Sequence of chain 45.A:
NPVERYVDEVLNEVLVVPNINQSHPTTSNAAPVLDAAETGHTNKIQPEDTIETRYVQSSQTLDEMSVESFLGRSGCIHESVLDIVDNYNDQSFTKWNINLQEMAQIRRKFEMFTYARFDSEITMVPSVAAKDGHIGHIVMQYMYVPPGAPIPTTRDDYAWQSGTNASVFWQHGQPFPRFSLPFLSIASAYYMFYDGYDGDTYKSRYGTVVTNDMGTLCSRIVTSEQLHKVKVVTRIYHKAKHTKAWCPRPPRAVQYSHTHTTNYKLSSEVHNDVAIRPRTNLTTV

This protein binds this small molecule.
Small molecule (SMILES): Cc1cc(CCCOc2c(C)cc(-c3noc(C(F)(F)F)n3)cc2C)on1

Binding-site contacts:
Ligand atom CM3 contacts residue ASN212 of chain 45.A at 3.6 Å.
Ligand atom F2 contacts residue TYR142 of chain 45.A at 3.6 Å.
Ligand atom C2A contacts residue TYR144 of chain 45.A at 3.6 Å (hydrophobic).
Ligand atom O1 contacts residue MET214 of chain 45.A at 3.3 Å.
Ligand atom C1B contacts residue ILE98 of chain 45.A at 3.7 Å (hydrophobic).
Ligand atom C1B contacts residue LEU181 of chain 45.A at 3.8 Å (hydrophobic).
Ligand atom C3 contacts residue LEU100 of chain 45.A at 3.6 Å (hydrophobic).
Ligand atom N1A contacts residue TYR144 of chain 45.A at 3.3 Å.
Ligand atom N3A contacts residue LEU217 of chain 45.A at 3.6 Å.
Ligand atom O1 contacts residue LEU100 of chain 45.A at 3.7 Å.
Ligand atom C3A contacts residue TYR144 of chain 45.A at 3.7 Å (hydrophobic).
Ligand atom O1B contacts residue ILE98 of chain 45.A at 3.1 Å.
Ligand atom C3A contacts residue PHE179 of chain 45.A at 3.4 Å (hydrophobic).
Ligand atom C6B contacts residue LEU181 of chain 45.A at 3.5 Å (hydrophobic).
Ligand atom CM6 contacts residue TYR144 of chain 45.A at 3.6 Å (hydrophobic).
Ligand atom CM2 contacts residue ILE122 of chain 45.A at 3.5 Å (hydrophobic).
Ligand atom F3 contacts residue TYR142 of chain 45.A at 2.6 Å.
Ligand atom N1A contacts residue PHE179 of chain 45.A at 3.6 Å.
Ligand atom CM6 contacts residue LEU184 of chain 45.A at 3.4 Å (hydrophobic).
Ligand atom F1 contacts residue MET124 of chain 45.A at 3.5 Å.
Ligand atom C1C contacts residue MET214 of chain 45.A at 3.5 Å (hydrophobic).
Ligand atom F3 contacts residue ALA166 of chain 45.A at 3.2 Å.
Ligand atom C5B contacts residue TYR144 of chain 45.A at 3.7 Å (hydrophobic).
Ligand atom F2 contacts residue VAL168 of chain 45.A at 2.9 Å.
Ligand atom CM4 contacts residue TYR142 of chain 45.A at 3.5 Å (hydrophobic).
Ligand atom C4 contacts residue LEU100 of chain 45.A at 3.7 Å (hydrophobic).
Ligand atom CM6 contacts residue MET214 of chain 45.A at 3.4 Å (hydrophobic).
Ligand atom N3A contacts residue PHE179 of chain 45.A at 3.2 Å.
Ligand atom CM3 contacts residue TYR190 of chain 45.A at 3.7 Å (hydrophobic).
Ligand atom C4B contacts residue LEU181 of chain 45.A at 3.8 Å (hydrophobic).
Ligand atom F2 contacts residue PHE179 of chain 45.A at 3.6 Å.
Ligand atom F1 contacts residue TYR142 of chain 45.A at 3.3 Å.
Ligand atom C4 contacts residue TYR190 of chain 45.A at 3.6 Å (hydrophobic).
Ligand atom F1 contacts residue LEU217 of chain 45.A at 3.3 Å.
Ligand atom C5B contacts residue LEU181 of chain 45.A at 3.5 Å (hydrophobic).
Ligand atom F3 contacts residue MET143 of chain 45.A at 3.3 Å.
Ligand atom F3 contacts residue TYR144 of chain 45.A at 3.2 Å.
Ligand atom C2A contacts residue PHE179 of chain 45.A at 3.5 Å (hydrophobic).
Ligand atom O1A contacts residue TYR144 of chain 45.A at 3.3 Å.
Ligand atom N2 contacts residue LEU100 of chain 45.A at 3.8 Å.

Sequence of chain 45.C:
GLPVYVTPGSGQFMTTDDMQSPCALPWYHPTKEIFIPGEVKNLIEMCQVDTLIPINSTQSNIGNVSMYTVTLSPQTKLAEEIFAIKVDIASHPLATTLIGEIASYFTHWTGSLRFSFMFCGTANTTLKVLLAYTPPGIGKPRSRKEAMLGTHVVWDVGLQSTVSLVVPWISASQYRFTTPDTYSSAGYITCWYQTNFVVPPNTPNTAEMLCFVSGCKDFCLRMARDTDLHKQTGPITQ